Sequence of chain 1.A:
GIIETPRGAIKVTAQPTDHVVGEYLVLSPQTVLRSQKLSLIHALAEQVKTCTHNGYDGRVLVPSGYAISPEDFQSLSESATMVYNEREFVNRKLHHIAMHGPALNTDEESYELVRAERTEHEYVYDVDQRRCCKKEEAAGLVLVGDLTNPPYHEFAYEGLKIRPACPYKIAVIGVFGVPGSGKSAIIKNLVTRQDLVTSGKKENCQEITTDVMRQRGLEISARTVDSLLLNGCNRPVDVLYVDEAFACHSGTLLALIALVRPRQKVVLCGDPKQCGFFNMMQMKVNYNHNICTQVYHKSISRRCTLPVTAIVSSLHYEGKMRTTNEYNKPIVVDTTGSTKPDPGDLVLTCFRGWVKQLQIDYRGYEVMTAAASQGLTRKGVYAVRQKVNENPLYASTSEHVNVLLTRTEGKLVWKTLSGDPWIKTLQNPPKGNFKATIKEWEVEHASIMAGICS

Binding-site contacts:
Ligand atom C5 contacts residue PHE287 of chain 1.A at 3.4 Å (hydrophobic).
Ligand atom O2' contacts residue ALA380 of chain 1.A at 3.3 Å.
Ligand atom OP2 contacts residue TRP363 of chain 1.A at 3.2 Å (h-bond).
Ligand atom C4 contacts residue TYR161 of chain 1.A at 3.3 Å (hydrophobic).
Ligand atom O4' contacts residue LEU402 of chain 1.A at 3.5 Å.
Ligand atom OP1 contacts residue LYS211 of chain 1.A at 2.6 Å (salt-bridge).
Ligand atom OP1 contacts residue PHE360 of chain 1.A at 3.4 Å.
Ligand atom OP1 contacts residue THR233 of chain 1.A at 2.6 Å (h-bond).
Ligand atom C2 contacts residue TYR132 of chain 1.A at 3.2 Å (hydrophobic).
Ligand atom C1' contacts residue ASP235 of chain 1.A at 3.3 Å.
Ligand atom C5' contacts residue CYS359 of chain 1.A at 3.3 Å (hydrophobic).
Ligand atom O4 contacts residue TYR161 of chain 1.A at 3.4 Å.
Ligand atom O2 contacts residue PHE287 of chain 1.A at 3.3 Å (h-bond).
Ligand atom N3 contacts residue TYR161 of chain 1.A at 3.3 Å.
Ligand atom N3 contacts residue GOL1 of chain 1.KA at 3.1 Å.
Ligand atom O4' contacts residue ASN400 of chain 1.A at 3.1 Å (h-bond).
Ligand atom O4 contacts residue PHE287 of chain 1.A at 3.4 Å.
Ligand atom OP1 contacts residue ARG361 of chain 1.A at 2.4 Å (salt-bridge).
Ligand atom OP1 contacts residue SER236 of chain 1.A at 2.7 Å (h-bond).
Ligand atom O3' contacts residue ASN240 of chain 1.A at 3.2 Å (h-bond).
Ligand atom C2' contacts residue ASP235 of chain 1.A at 3.3 Å.
Ligand atom O4 contacts residue GLU95 of chain 1.A at 3.3 Å (salt-bridge).
Ligand atom O2' contacts residue GOL1 of chain 1.KA at 3.2 Å (h-bond).
Ligand atom O2' contacts residue ASP235 of chain 1.A at 2.5 Å (salt-bridge).
Ligand atom O2 contacts residue LEU402 of chain 1.A at 3.2 Å.
Ligand atom O4' contacts residue HIS409 of chain 1.A at 3.5 Å (h-bond).
Ligand atom O4' contacts residue ASP235 of chain 1.A at 3.3 Å (salt-bridge).
Ligand atom C4 contacts residue GLY362 of chain 1.A at 3.5 Å.
Ligand atom O4 contacts residue LYS365 of chain 1.A at 3.3 Å (salt-bridge).
Ligand atom C2 contacts residue PHE287 of chain 1.A at 3.4 Å (hydrophobic).
Ligand atom C4 contacts residue PHE164 of chain 1.A at 3.4 Å (hydrophobic).
Ligand atom O2 contacts residue PHE286 of chain 1.A at 3.3 Å.
Ligand atom O2' contacts residue GLY362 of chain 1.A at 3.3 Å.
Ligand atom O3' contacts residue ALA380 of chain 1.A at 3.5 Å.
Ligand atom OP2 contacts residue LYS211 of chain 1.A at 3.2 Å.
Ligand atom O2' contacts residue ASN240 of chain 1.A at 3.1 Å (h-bond).
Ligand atom OP1 contacts residue THR378 of chain 1.A at 2.7 Å (h-bond).
Ligand atom C4 contacts residue PHE287 of chain 1.A at 3.2 Å (hydrophobic).
Ligand atom C4' contacts residue ASP235 of chain 1.A at 3.2 Å.
Ligand atom N3 contacts residue PHE287 of chain 1.A at 3.2 Å (h-bond).

The protein below binds the small molecule below.
Small molecule (SMILES): Nc1ncnc2c1ncn2[C@@H]1O[C@H](CO[P](=O)(O)O[C@H]2[C@@H](O)[C@H](n3cnc4c(N)ncnc43)O[C@@H]2CO[P](=O)(O)O[C@H]2[C@@H](O)[C@H](n3ccc(=O)[nH]c3=O)O[C@@H]2CO[P](=O)(O)O[C@H]2[C@@H](O)[C@H](n3ccc(=O)[nH]c3=O)O[C@@H]2CO[P](=O)(O)O[C@H]2[C@@H](O)[C@H](n3ccc(=O)[nH]c3=O)O[C@@H]2CO[P](=O)(O)O[C@H]2[C@@H](O)[C@H](n3ccc(=O)[nH]c3=O)O[C@@H]2CO[P](=O)(O)O[C@H]2[C@@H](O)[C@H](n3ccc(=O)[nH]c3=O)O[C@@H]2COP(=O)=O)[C@@H](OP(=O)(O)O)[C@H]1O